Binding-site contacts:
Ligand atom C8 contacts residue GLU135 of chain 1.A at 4.1 Å.
Ligand atom O4 contacts residue PHE132 of chain 1.A at 3.8 Å.
Ligand atom C9 contacts residue ASP133 of chain 1.A at 3.2 Å.
Ligand atom S contacts residue GLU131 of chain 1.A at 4.1 Å.
Ligand atom N5 contacts residue ASP133 of chain 1.A at 4.1 Å.
Ligand atom N5 contacts residue PHE134 of chain 1.A at 3.9 Å.
Ligand atom O7 contacts residue VAL136 of chain 1.A at 3.5 Å.
Ligand atom N7 contacts residue GLU135 of chain 1.A at 3.4 Å (salt-bridge).
Ligand atom C7 contacts residue PHE134 of chain 1.A at 4.1 Å (hydrophobic).
Ligand atom S contacts residue PHE132 of chain 1.A at 3.7 Å.
Ligand atom O2 contacts residue GLU131 of chain 1.A at 3.9 Å.
Ligand atom O7 contacts residue PHE134 of chain 1.A at 3.7 Å.
Ligand atom C11 contacts residue PHE134 of chain 1.A at 3.7 Å (hydrophobic).
Ligand atom O3 contacts residue GLU131 of chain 1.A at 3.3 Å.
Ligand atom N3 contacts residue ASP133 of chain 1.A at 3.1 Å.
Ligand atom O5 contacts residue PHE132 of chain 1.A at 4.0 Å.
Ligand atom N3 contacts residue PHE132 of chain 1.A at 4.0 Å.
Ligand atom N4 contacts residue ASP133 of chain 1.A at 2.8 Å (salt-bridge).
Ligand atom C6 contacts residue GLU135 of chain 1.A at 3.9 Å.
Ligand atom C8 contacts residue PHE134 of chain 1.A at 3.6 Å (hydrophobic).
Ligand atom N6 contacts residue PHE134 of chain 1.A at 3.7 Å.
Ligand atom C3 contacts residue PHE132 of chain 1.A at 3.6 Å (hydrophobic).
Ligand atom C16 contacts residue GLU135 of chain 1.A at 4.1 Å.
Ligand atom N6 contacts residue GLU135 of chain 1.A at 3.7 Å.
Ligand atom N3 contacts residue PHE134 of chain 1.A at 3.4 Å (h-bond).
Ligand atom C12 contacts residue GLU135 of chain 1.A at 3.9 Å.
Ligand atom C5 contacts residue PHE134 of chain 1.A at 3.1 Å (hydrophobic).
Ligand atom C10 contacts residue PHE132 of chain 1.A at 3.5 Å (hydrophobic).
Ligand atom C10 contacts residue ASP133 of chain 1.A at 3.7 Å.
Ligand atom C11 contacts residue ASP133 of chain 1.A at 3.1 Å.
Ligand atom O2 contacts residue PHE132 of chain 1.A at 2.9 Å (h-bond).
Ligand atom C12 contacts residue PHE134 of chain 1.A at 4.0 Å (hydrophobic).
Ligand atom O3 contacts residue ARG130 of chain 1.A at 4.0 Å.
Ligand atom C6 contacts residue PHE134 of chain 1.A at 3.4 Å (hydrophobic).
Ligand atom N2 contacts residue PHE134 of chain 1.A at 4.0 Å.
Ligand atom O3 contacts residue PHE132 of chain 1.A at 3.1 Å (h-bond).
Ligand atom C17 contacts residue GLU135 of chain 1.A at 3.8 Å.
Ligand atom C9 contacts residue PHE134 of chain 1.A at 3.4 Å (hydrophobic).
Ligand atom C10 contacts residue PHE134 of chain 1.A at 3.7 Å (hydrophobic).
Ligand atom C2 contacts residue GLU131 of chain 1.A at 3.7 Å.

A protein and the small-molecule ligand that binds it are described below.
Small molecule (SMILES): Nc1nc(-c2cccnc2)nc2c1ncn2[C@@H]1O[C@H](COS(=O)(=O)NC(=O)[C@@H](N)CO)[C@@H](O)[C@H]1O

Sequence of chain 1.A:
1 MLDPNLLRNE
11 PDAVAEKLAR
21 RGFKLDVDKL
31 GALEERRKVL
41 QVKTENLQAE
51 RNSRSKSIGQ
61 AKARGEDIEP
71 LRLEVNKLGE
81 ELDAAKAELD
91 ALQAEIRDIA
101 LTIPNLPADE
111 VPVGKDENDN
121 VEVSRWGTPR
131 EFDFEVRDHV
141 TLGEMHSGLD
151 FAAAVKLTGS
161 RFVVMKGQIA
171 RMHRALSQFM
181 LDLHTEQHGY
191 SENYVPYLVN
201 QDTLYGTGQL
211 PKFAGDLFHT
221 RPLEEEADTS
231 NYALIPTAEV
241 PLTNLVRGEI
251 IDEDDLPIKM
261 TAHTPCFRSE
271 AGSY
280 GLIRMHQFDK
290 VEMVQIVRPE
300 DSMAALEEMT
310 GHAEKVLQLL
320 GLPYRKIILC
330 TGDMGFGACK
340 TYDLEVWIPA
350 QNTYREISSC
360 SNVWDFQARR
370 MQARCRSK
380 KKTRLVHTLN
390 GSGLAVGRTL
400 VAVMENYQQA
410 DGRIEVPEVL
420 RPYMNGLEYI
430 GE